Binding-site contacts:
Ligand atom N09 contacts residue ILE77 of chain 1.B at 3.9 Å.
Ligand atom C01 contacts residue MET399 of chain 1.B at 4.0 Å (hydrophobic).
Ligand atom C10 contacts residue TRP80 of chain 1.B at 4.1 Å (hydrophobic).
Ligand atom C11 contacts residue MET391 of chain 1.B at 4.0 Å (hydrophobic).
Ligand atom O15 contacts residue TRP392 of chain 1.B at 3.5 Å (h-bond).
Ligand atom C26 contacts residue PHE346 of chain 1.B at 2.9 Å (hydrophobic).
Ligand atom O13 contacts residue TRP80 of chain 1.B at 3.9 Å.
Ligand atom C28 contacts residue SER339 of chain 1.B at 4.1 Å.
Ligand atom C04 contacts residue LYS397 of chain 1.B at 3.0 Å.
Ligand atom C30 contacts residue VAL220 of chain 1.B at 3.2 Å (hydrophobic).
Ligand atom C10 contacts residue ILE77 of chain 1.B at 3.8 Å (hydrophobic).
Ligand atom O15 contacts residue ASN390 of chain 1.B at 3.6 Å (h-bond).
Ligand atom C08 contacts residue MET391 of chain 1.B at 3.8 Å (hydrophobic).
Ligand atom O02 contacts residue ASN390 of chain 1.B at 3.9 Å.
Ligand atom C29 contacts residue VAL220 of chain 1.B at 3.5 Å (hydrophobic).
Ligand atom C20 contacts residue TRP80 of chain 1.B at 4.1 Å (hydrophobic).
Ligand atom N09 contacts residue MET391 of chain 1.B at 4.2 Å.
Ligand atom C18 contacts residue TRP392 of chain 1.B at 4.0 Å (hydrophobic).
Ligand atom C03 contacts residue LYS397 of chain 1.B at 3.8 Å.
Ligand atom O15 contacts residue MET391 of chain 1.B at 3.2 Å.
Ligand atom C01 contacts residue MET391 of chain 1.B at 3.7 Å (hydrophobic).
Ligand atom C23 contacts residue PHE346 of chain 1.B at 3.7 Å (hydrophobic).
Ligand atom C17 contacts residue ASN390 of chain 1.B at 4.1 Å.
Ligand atom C28 contacts residue PHE346 of chain 1.B at 4.1 Å (hydrophobic).
Ligand atom C28 contacts residue TRP392 of chain 1.B at 3.9 Å (hydrophobic).
Ligand atom C29 contacts residue TRP392 of chain 1.B at 3.5 Å (hydrophobic).
Ligand atom C01 contacts residue ILE389 of chain 1.B at 3.1 Å (hydrophobic).
Ligand atom C30 contacts residue TRP392 of chain 1.B at 3.9 Å (hydrophobic).
Ligand atom C05 contacts residue LYS397 of chain 1.B at 3.3 Å.
Ligand atom O24 contacts residue PHE346 of chain 1.B at 3.6 Å.
Ligand atom C01 contacts residue ASN390 of chain 1.B at 3.1 Å.
Ligand atom C25 contacts residue PHE346 of chain 1.B at 3.4 Å (hydrophobic).
Ligand atom N09 contacts residue LYS397 of chain 1.B at 3.8 Å.
Ligand atom C07 contacts residue MET391 of chain 1.B at 4.0 Å (hydrophobic).
Ligand atom C17 contacts residue TRP392 of chain 1.B at 3.8 Å (hydrophobic).
Ligand atom C07 contacts residue LYS397 of chain 1.B at 3.6 Å.
Ligand atom N06 contacts residue LYS397 of chain 1.B at 3.0 Å.
Ligand atom C27 contacts residue PHE346 of chain 1.B at 3.2 Å (hydrophobic).
Ligand atom C01 contacts residue LYS397 of chain 1.B at 3.7 Å.
Ligand atom C10 contacts residue MET391 of chain 1.B at 3.7 Å (hydrophobic).

Sequence of chain 1.B:
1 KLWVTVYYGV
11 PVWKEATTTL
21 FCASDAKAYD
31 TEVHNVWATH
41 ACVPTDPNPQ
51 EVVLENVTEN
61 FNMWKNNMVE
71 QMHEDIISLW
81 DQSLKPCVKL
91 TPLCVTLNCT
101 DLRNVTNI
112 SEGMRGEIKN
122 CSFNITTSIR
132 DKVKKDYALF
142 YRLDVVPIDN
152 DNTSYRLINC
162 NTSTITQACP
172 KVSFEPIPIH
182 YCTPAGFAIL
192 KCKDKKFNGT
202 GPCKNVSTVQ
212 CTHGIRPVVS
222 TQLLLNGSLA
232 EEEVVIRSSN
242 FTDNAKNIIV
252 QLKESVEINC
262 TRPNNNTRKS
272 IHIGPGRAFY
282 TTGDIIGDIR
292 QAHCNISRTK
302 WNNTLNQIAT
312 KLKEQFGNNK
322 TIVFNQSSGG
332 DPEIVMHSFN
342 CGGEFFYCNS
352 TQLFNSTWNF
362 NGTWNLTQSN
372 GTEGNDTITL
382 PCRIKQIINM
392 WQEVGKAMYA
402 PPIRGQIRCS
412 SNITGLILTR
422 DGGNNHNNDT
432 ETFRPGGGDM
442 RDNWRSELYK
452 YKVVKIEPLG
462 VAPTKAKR

The protein below binds the small molecule below.
Small molecule (SMILES): COc1ccnc2[nH]cc(C(=O)C(=O)N3CCN(C(=O)c4ccccc4)C[C@H]3C)c12